The protein below binds the small molecule below.
Small molecule (SMILES): N[C@@H](Cc1c[nH]c[nH+]1)C(=O)O

Sequence of chain 1.B:
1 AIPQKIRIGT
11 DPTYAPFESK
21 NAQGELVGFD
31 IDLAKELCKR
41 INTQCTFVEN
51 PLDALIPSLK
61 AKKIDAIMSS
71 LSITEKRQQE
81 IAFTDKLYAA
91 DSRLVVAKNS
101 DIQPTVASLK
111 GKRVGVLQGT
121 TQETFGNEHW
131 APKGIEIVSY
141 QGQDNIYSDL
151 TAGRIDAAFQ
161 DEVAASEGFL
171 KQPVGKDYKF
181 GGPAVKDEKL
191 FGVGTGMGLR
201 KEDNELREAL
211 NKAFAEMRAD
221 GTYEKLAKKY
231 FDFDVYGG

Binding-site contacts:
Ligand atom CE1 contacts residue LEU117 of chain 1.B at 4.0 Å (hydrophobic).
Ligand atom O contacts residue ARG77 of chain 1.B at 3.5 Å (salt-bridge).
Ligand atom CE1 contacts residue TYR14 of chain 1.B at 3.6 Å (hydrophobic).
Ligand atom O contacts residue THR120 of chain 1.B at 3.1 Å.
Ligand atom CG contacts residue ASP161 of chain 1.B at 3.9 Å.
Ligand atom N contacts residue SER72 of chain 1.B at 2.7 Å (h-bond).
Ligand atom N contacts residue SER70 of chain 1.B at 3.0 Å (h-bond).
Ligand atom CA contacts residue GLN122 of chain 1.B at 3.9 Å.
Ligand atom CE1 contacts residue SER69 of chain 1.B at 4.1 Å.
Ligand atom C contacts residue THR121 of chain 1.B at 3.6 Å.
Ligand atom CA contacts residue THR121 of chain 1.B at 3.5 Å.
Ligand atom OXT contacts residue LEU71 of chain 1.B at 3.5 Å.
Ligand atom CA contacts residue SER70 of chain 1.B at 3.9 Å.
Ligand atom ND1 contacts residue THR120 of chain 1.B at 4.0 Å.
Ligand atom CA contacts residue ASP161 of chain 1.B at 3.5 Å.
Ligand atom OXT contacts residue ARG77 of chain 1.B at 2.7 Å (salt-bridge).
Ligand atom CG contacts residue TYR14 of chain 1.B at 3.7 Å (hydrophobic).
Ligand atom O contacts residue THR121 of chain 1.B at 3.0 Å (h-bond).
Ligand atom N contacts residue ASP161 of chain 1.B at 2.9 Å (salt-bridge).
Ligand atom NE2 contacts residue SER70 of chain 1.B at 4.0 Å.
Ligand atom CG contacts residue THR120 of chain 1.B at 4.1 Å.
Ligand atom CB contacts residue TYR14 of chain 1.B at 3.8 Å (hydrophobic).
Ligand atom CG contacts residue SER70 of chain 1.B at 4.1 Å.
Ligand atom CD2 contacts residue SER69 of chain 1.B at 3.5 Å.
Ligand atom CE1 contacts residue LEU52 of chain 1.B at 4.0 Å (hydrophobic).
Ligand atom NE2 contacts residue LEU52 of chain 1.B at 3.8 Å.
Ligand atom ND1 contacts residue TYR14 of chain 1.B at 3.3 Å.
Ligand atom CA contacts residue SER72 of chain 1.B at 3.5 Å.
Ligand atom OXT contacts residue SER72 of chain 1.B at 2.9 Å (h-bond).
Ligand atom OXT contacts residue SER70 of chain 1.B at 3.4 Å (h-bond).
Ligand atom NE2 contacts residue TYR14 of chain 1.B at 4.0 Å.
Ligand atom CD2 contacts residue LEU52 of chain 1.B at 4.0 Å (hydrophobic).
Ligand atom C contacts residue SER72 of chain 1.B at 3.9 Å.
Ligand atom CB contacts residue ASP161 of chain 1.B at 3.3 Å.
Ligand atom ND1 contacts residue LEU117 of chain 1.B at 4.1 Å.
Ligand atom CB contacts residue GLN122 of chain 1.B at 3.2 Å.
Ligand atom NE2 contacts residue SER69 of chain 1.B at 3.0 Å (h-bond).
Ligand atom C contacts residue SER70 of chain 1.B at 4.1 Å.
Ligand atom CD2 contacts residue SER70 of chain 1.B at 3.2 Å.
Ligand atom C contacts residue ARG77 of chain 1.B at 3.4 Å.